Sequence of chain 1.D:
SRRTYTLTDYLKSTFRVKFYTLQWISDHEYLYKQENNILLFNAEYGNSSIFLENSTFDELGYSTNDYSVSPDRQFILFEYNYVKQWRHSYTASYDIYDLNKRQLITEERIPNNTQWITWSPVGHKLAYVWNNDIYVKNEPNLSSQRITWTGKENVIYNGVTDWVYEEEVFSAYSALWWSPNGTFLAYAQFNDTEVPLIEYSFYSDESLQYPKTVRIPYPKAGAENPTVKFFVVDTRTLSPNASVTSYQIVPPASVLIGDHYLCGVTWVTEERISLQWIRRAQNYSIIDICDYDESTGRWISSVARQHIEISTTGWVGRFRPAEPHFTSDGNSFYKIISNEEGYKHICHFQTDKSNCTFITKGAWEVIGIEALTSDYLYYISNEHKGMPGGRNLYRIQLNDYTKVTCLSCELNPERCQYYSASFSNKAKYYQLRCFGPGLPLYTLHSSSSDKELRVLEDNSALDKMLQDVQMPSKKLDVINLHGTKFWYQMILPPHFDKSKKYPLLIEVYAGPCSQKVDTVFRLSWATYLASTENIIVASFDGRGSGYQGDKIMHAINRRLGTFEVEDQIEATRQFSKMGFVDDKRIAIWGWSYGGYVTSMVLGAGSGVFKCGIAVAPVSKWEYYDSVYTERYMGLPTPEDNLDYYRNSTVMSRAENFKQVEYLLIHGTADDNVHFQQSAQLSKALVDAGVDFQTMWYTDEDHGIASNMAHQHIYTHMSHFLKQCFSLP

The protein below binds the small molecule below.
Small molecule (SMILES): CC(=O)N[C@H]1[C@H](O[C@H]2[C@H](O)[C@@H](NC(C)=O)CO[C@@H]2CO)O[C@H](CO)[C@@H](O)[C@@H]1O

Binding-site contacts:
Ligand atom C1 contacts residue ASN191 of chain 1.D at 1.4 Å.
Ligand atom O6 contacts residue THR193 of chain 1.D at 3.8 Å.
Ligand atom N2 contacts residue ILE156 of chain 1.D at 3.6 Å.
Ligand atom C3 contacts residue ASN191 of chain 1.D at 3.8 Å.
Ligand atom O7 contacts residue GLN189 of chain 1.D at 3.8 Å.
Ligand atom O5 contacts residue ASN191 of chain 1.D at 2.4 Å (h-bond).
Ligand atom C7 contacts residue ASN191 of chain 1.D at 3.4 Å.
Ligand atom C6 contacts residue GLU194 of chain 1.D at 3.5 Å.
Ligand atom C8 contacts residue THR150 of chain 1.D at 4.1 Å.
Ligand atom O7 contacts residue ASN191 of chain 1.D at 3.3 Å (h-bond).
Ligand atom N2 contacts residue ASN191 of chain 1.D at 2.9 Å (h-bond).
Ligand atom C2 contacts residue ILE156 of chain 1.D at 4.5 Å (hydrophobic).
Ligand atom C1 contacts residue ILE156 of chain 1.D at 4.1 Å (hydrophobic).
Ligand atom C1 contacts residue THR193 of chain 1.D at 3.6 Å.
Ligand atom O5 contacts residue THR193 of chain 1.D at 3.9 Å.
Ligand atom C7 contacts residue ILE156 of chain 1.D at 3.8 Å (hydrophobic).
Ligand atom O7 contacts residue THR193 of chain 1.D at 4.4 Å.
Ligand atom O7 contacts residue LYS229 of chain 1.D at 3.9 Å.
Ligand atom C7 contacts residue GLN189 of chain 1.D at 4.5 Å.
Ligand atom C5 contacts residue ASN191 of chain 1.D at 3.7 Å.
Ligand atom C2 contacts residue ASN191 of chain 1.D at 2.5 Å.
Ligand atom C5 contacts residue THR193 of chain 1.D at 3.9 Å.
Ligand atom O6 contacts residue GLU194 of chain 1.D at 2.7 Å (salt-bridge).
Ligand atom C8 contacts residue ILE156 of chain 1.D at 4.0 Å (hydrophobic).
Ligand atom C8 contacts residue GLN189 of chain 1.D at 4.4 Å.
Ligand atom C6 contacts residue THR193 of chain 1.D at 4.2 Å.
Ligand atom C4 contacts residue ASN191 of chain 1.D at 4.2 Å.